Binding-site contacts:
Ligand atom CAP contacts residue TYR86 of chain 1.A at 4.2 Å (hydrophobic).
Ligand atom CAB contacts residue TYR93 of chain 1.A at 4.1 Å (hydrophobic).
Ligand atom NAN contacts residue ILE40 of chain 1.A at 3.8 Å.
Ligand atom CAE contacts residue TYR93 of chain 1.A at 3.7 Å (hydrophobic).
Ligand atom CAQ contacts residue ASN87 of chain 1.A at 3.2 Å.
Ligand atom CAG contacts residue ILE40 of chain 1.A at 3.5 Å (hydrophobic).
Ligand atom NAL contacts residue PHE31 of chain 1.A at 3.9 Å.
Ligand atom CAD contacts residue TYR93 of chain 1.A at 3.6 Å (hydrophobic).
Ligand atom CAM contacts residue ILE40 of chain 1.A at 3.5 Å (hydrophobic).
Ligand atom CAQ contacts residue TYR93 of chain 1.A at 3.7 Å (hydrophobic).
Ligand atom CAE contacts residue ILE40 of chain 1.A at 4.0 Å (hydrophobic).
Ligand atom CAC contacts residue PHE32 of chain 1.A at 3.8 Å (hydrophobic).
Ligand atom CAF contacts residue ILE40 of chain 1.A at 3.4 Å (hydrophobic).
Ligand atom CAQ contacts residue ALA41 of chain 1.A at 4.3 Å (hydrophobic).
Ligand atom CAM contacts residue TYR93 of chain 1.A at 3.3 Å (hydrophobic).
Ligand atom CAC contacts residue VAL36 of chain 1.A at 3.8 Å (hydrophobic).
Ligand atom CAI contacts residue ILE40 of chain 1.A at 4.2 Å (hydrophobic).
Ligand atom OAA contacts residue VAL36 of chain 1.A at 4.1 Å.
Ligand atom CAK contacts residue TYR93 of chain 1.A at 3.6 Å (hydrophobic).
Ligand atom NAL contacts residue TYR93 of chain 1.A at 2.8 Å (h-bond).
Ligand atom CAG contacts residue PHE31 of chain 1.A at 4.3 Å (hydrophobic).
Ligand atom OAA contacts residue TYR93 of chain 1.A at 4.2 Å.
Ligand atom CAK contacts residue PHE31 of chain 1.A at 4.1 Å (hydrophobic).
Ligand atom CAG contacts residue TYR93 of chain 1.A at 3.7 Å (hydrophobic).
Ligand atom NAR contacts residue TYR93 of chain 1.A at 3.8 Å.
Ligand atom NAR contacts residue ILE40 of chain 1.A at 4.2 Å.
Ligand atom CAD contacts residue VAL36 of chain 1.A at 4.1 Å (hydrophobic).
Ligand atom CAP contacts residue ALA41 of chain 1.A at 4.0 Å (hydrophobic).
Ligand atom CAO contacts residue TYR93 of chain 1.A at 3.6 Å (hydrophobic).
Ligand atom CAO contacts residue ILE40 of chain 1.A at 3.7 Å (hydrophobic).
Ligand atom OAA contacts residue ASN87 of chain 1.A at 3.1 Å (h-bond).
Ligand atom CAB contacts residue VAL36 of chain 1.A at 3.7 Å (hydrophobic).
Ligand atom NAN contacts residue TYR93 of chain 1.A at 3.4 Å (h-bond).
Ligand atom CAF contacts residue TYR93 of chain 1.A at 3.5 Å (hydrophobic).
Ligand atom CAP contacts residue ASN87 of chain 1.A at 3.4 Å.
Ligand atom CAB contacts residue ASN87 of chain 1.A at 4.2 Å.
Ligand atom CAE contacts residue PHE31 of chain 1.A at 3.5 Å (hydrophobic).
Ligand atom CAH contacts residue ILE40 of chain 1.A at 3.4 Å (hydrophobic).
Ligand atom CAP contacts residue TYR93 of chain 1.A at 3.8 Å (hydrophobic).
Ligand atom CAC contacts residue PHE31 of chain 1.A at 3.8 Å (hydrophobic).

This small molecule binds to this protein.
Small molecule (SMILES): CC(=O)c1cc(-c2ccccn2)c2ncccn12

Sequence of chain 1.A:
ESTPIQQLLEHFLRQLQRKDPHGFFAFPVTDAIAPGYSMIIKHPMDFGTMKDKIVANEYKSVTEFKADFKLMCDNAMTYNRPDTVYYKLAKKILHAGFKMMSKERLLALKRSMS